Binding-site contacts:
Ligand atom C contacts residue TRP141 of chain 1.D at 4.4 Å (hydrophobic).
Ligand atom OXT contacts residue HIS140 of chain 1.D at 3.7 Å.
Ligand atom CE contacts residue LEU126 of chain 1.D at 3.9 Å (hydrophobic).
Ligand atom CD contacts residue TRP242 of chain 1.D at 3.8 Å (hydrophobic).
Ligand atom CE contacts residue GLU123 of chain 1.D at 3.7 Å.
Ligand atom N contacts residue HIS140 of chain 1.D at 3.9 Å.
Ligand atom CG contacts residue AKG1 of chain 1.U at 3.8 Å.
Ligand atom CA contacts residue TRP141 of chain 1.D at 3.8 Å (hydrophobic).
Ligand atom N contacts residue TRP141 of chain 1.D at 2.8 Å (h-bond).
Ligand atom CB contacts residue TRP242 of chain 1.D at 3.5 Å (hydrophobic).
Ligand atom CD contacts residue LEU126 of chain 1.D at 4.1 Å (hydrophobic).
Ligand atom CE contacts residue ASN222 of chain 1.D at 3.5 Å.
Ligand atom CG contacts residue TRP242 of chain 1.D at 4.3 Å (hydrophobic).
Ligand atom CB contacts residue TRP241 of chain 1.D at 4.1 Å (hydrophobic).
Ligand atom OXT contacts residue TRP241 of chain 1.D at 3.2 Å (h-bond).
Ligand atom C contacts residue HIS137 of chain 1.D at 3.8 Å.
Ligand atom N contacts residue GLY142 of chain 1.D at 4.1 Å.
Ligand atom CA contacts residue HIS140 of chain 1.D at 3.4 Å.
Ligand atom CE contacts residue AKG1 of chain 1.U at 4.2 Å.
Ligand atom OXT contacts residue ARG77 of chain 1.D at 2.9 Å (salt-bridge).
Ligand atom C contacts residue TRP241 of chain 1.D at 3.4 Å (hydrophobic).
Ligand atom CA contacts residue HIS137 of chain 1.D at 4.4 Å.
Ligand atom C contacts residue ARG77 of chain 1.D at 3.6 Å.
Ligand atom NZ contacts residue THR224 of chain 1.D at 3.0 Å (h-bond).
Ligand atom CG contacts residue GLU123 of chain 1.D at 3.8 Å.
Ligand atom CD contacts residue GLU123 of chain 1.D at 3.6 Å.
Ligand atom CA contacts residue TRP241 of chain 1.D at 4.3 Å (hydrophobic).
Ligand atom C contacts residue HIS140 of chain 1.D at 3.5 Å.
Ligand atom CE contacts residue THR224 of chain 1.D at 4.3 Å.
Ligand atom O contacts residue TRP141 of chain 1.D at 4.3 Å.
Ligand atom N contacts residue TRP171 of chain 1.D at 4.0 Å.
Ligand atom O contacts residue TRP241 of chain 1.D at 3.4 Å (h-bond).
Ligand atom O contacts residue LEU69 of chain 1.D at 3.8 Å.
Ligand atom O contacts residue HIS140 of chain 1.D at 3.6 Å.
Ligand atom O contacts residue ARG77 of chain 1.D at 2.9 Å (salt-bridge).
Ligand atom NZ contacts residue GLU123 of chain 1.D at 2.7 Å (salt-bridge).
Ligand atom NZ contacts residue ASN222 of chain 1.D at 3.5 Å (h-bond).
Ligand atom OXT contacts residue HIS137 of chain 1.D at 2.8 Å (h-bond).

This small molecule binds to this protein.
Small molecule (SMILES): N[C@@H](CCCC[NH3+])C(=O)O

Sequence of chain 1.D:
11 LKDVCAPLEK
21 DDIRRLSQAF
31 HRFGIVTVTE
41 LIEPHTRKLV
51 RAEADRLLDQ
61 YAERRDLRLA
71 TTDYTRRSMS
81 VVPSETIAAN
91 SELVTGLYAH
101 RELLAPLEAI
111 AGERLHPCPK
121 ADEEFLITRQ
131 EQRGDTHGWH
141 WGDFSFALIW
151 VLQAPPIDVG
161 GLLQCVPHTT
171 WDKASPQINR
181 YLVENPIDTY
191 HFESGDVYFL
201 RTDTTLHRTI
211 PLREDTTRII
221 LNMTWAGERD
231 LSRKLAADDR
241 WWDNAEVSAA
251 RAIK